The small molecule below binds the protein below.
Small molecule (SMILES): C[C@H](O)[C@H](N)[C@@H]1O[C@](O)(C(=O)O)C[C@H](O)[C@@H]1N

Sequence of chain 1.S:
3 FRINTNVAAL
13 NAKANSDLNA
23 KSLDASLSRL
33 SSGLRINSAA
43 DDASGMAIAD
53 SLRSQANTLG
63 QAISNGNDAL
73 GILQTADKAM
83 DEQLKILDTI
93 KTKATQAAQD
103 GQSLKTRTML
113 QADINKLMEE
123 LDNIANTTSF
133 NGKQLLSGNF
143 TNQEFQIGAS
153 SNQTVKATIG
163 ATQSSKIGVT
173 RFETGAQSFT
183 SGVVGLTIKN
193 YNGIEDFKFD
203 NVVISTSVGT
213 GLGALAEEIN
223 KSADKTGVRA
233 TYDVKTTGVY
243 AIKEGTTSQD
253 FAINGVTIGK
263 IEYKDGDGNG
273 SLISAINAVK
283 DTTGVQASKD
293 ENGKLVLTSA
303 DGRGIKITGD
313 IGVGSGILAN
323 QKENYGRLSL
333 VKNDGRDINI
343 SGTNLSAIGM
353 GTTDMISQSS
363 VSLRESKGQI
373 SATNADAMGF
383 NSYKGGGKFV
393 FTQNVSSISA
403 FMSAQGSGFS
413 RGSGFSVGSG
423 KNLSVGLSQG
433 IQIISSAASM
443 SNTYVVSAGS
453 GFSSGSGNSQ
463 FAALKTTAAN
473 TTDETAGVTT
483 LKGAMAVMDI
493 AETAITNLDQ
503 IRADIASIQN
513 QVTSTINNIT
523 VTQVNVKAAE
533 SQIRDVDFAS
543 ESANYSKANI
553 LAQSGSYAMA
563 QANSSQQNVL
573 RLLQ

Binding-site contacts:
Ligand atom O6 contacts residue THR469 of chain 1.S at 2.5 Å (h-bond).
Ligand atom C3 contacts residue ALA470 of chain 1.S at 4.1 Å (hydrophobic).
Ligand atom O1B contacts residue THR469 of chain 1.S at 3.2 Å (h-bond).
Ligand atom C4 contacts residue ALA470 of chain 1.S at 4.4 Å (hydrophobic).
Ligand atom C4 contacts residue ASN444 of chain 1.S at 4.0 Å.
Ligand atom O4 contacts residue ASN444 of chain 1.S at 4.2 Å.
Ligand atom C3 contacts residue LYS467 of chain 1.S at 4.2 Å.
Ligand atom N5 contacts residue THR469 of chain 1.S at 4.3 Å.
Ligand atom O6 contacts residue ALA470 of chain 1.S at 3.6 Å (h-bond).
Ligand atom C4 contacts residue LYS467 of chain 1.S at 4.0 Å.
Ligand atom C4 contacts residue THR469 of chain 1.S at 2.9 Å.
Ligand atom O4 contacts residue LYS467 of chain 1.S at 2.8 Å (salt-bridge).
Ligand atom C5 contacts residue ASN444 of chain 1.S at 4.4 Å.
Ligand atom C3 contacts residue THR469 of chain 1.S at 1.7 Å.
Ligand atom C2 contacts residue ALA470 of chain 1.S at 3.8 Å (hydrophobic).
Ligand atom C6 contacts residue THR469 of chain 1.S at 3.6 Å.
Ligand atom O8 contacts residue THR469 of chain 1.S at 4.1 Å.
Ligand atom C2 contacts residue THR469 of chain 1.S at 1.4 Å.
Ligand atom O4 contacts residue THR469 of chain 1.S at 3.9 Å.
Ligand atom C1 contacts residue THR469 of chain 1.S at 2.6 Å.
Ligand atom C5 contacts residue THR469 of chain 1.S at 3.8 Å.
Ligand atom O1A contacts residue THR469 of chain 1.S at 3.6 Å.